This small molecule binds to this protein.
Small molecule (SMILES): c1cc(-c2cnn3cc(-c4ccc(OCCN5CCCCC5)cc4)cnc23)ccn1

Binding-site contacts:
Ligand atom C18 contacts residue GLU91 of chain 1.B at 3.1 Å.
Ligand atom C23 contacts residue ILE153 of chain 1.B at 3.8 Å (hydrophobic).
Ligand atom C24 contacts residue ILE153 of chain 1.B at 3.8 Å (hydrophobic).
Ligand atom O1 contacts residue PRO94 of chain 1.B at 4.1 Å.
Ligand atom C18 contacts residue LEU143 of chain 1.B at 4.0 Å (hydrophobic).
Ligand atom C19 contacts residue LEU143 of chain 1.B at 3.5 Å (hydrophobic).
Ligand atom C15 contacts residue ILE21 of chain 1.B at 4.1 Å (hydrophobic).
Ligand atom C22 contacts residue VAL29 of chain 1.B at 4.0 Å (hydrophobic).
Ligand atom C24 contacts residue CYS74 of chain 1.B at 4.0 Å (hydrophobic).
Ligand atom C11 contacts residue TYR92 of chain 1.B at 3.4 Å (hydrophobic).
Ligand atom N5 contacts residue ILE153 of chain 1.B at 4.0 Å.
Ligand atom C18 contacts residue ALA42 of chain 1.B at 3.5 Å (hydrophobic).
Ligand atom N4 contacts residue ALA42 of chain 1.B at 3.5 Å.
Ligand atom C2 contacts residue PRO94 of chain 1.B at 4.0 Å (hydrophobic).
Ligand atom N4 contacts residue CYS93 of chain 1.B at 3.0 Å (h-bond).
Ligand atom N3 contacts residue CYS93 of chain 1.B at 3.7 Å.
Ligand atom C21 contacts residue VAL29 of chain 1.B at 3.9 Å (hydrophobic).
Ligand atom N4 contacts residue GLU91 of chain 1.B at 3.2 Å (salt-bridge).
Ligand atom C15 contacts residue CYS93 of chain 1.B at 3.1 Å (hydrophobic).
Ligand atom N3 contacts residue LEU143 of chain 1.B at 3.9 Å.
Ligand atom C14 contacts residue CYS93 of chain 1.B at 3.6 Å (hydrophobic).
Ligand atom C13 contacts residue CYS93 of chain 1.B at 3.6 Å (hydrophobic).
Ligand atom C1 contacts residue PRO94 of chain 1.B at 3.2 Å (hydrophobic).
Ligand atom C17 contacts residue LEU143 of chain 1.B at 3.5 Å (hydrophobic).
Ligand atom N2 contacts residue LEU143 of chain 1.B at 3.8 Å.
Ligand atom C24 contacts residue LEU90 of chain 1.B at 3.8 Å (hydrophobic).
Ligand atom C12 contacts residue CYS93 of chain 1.B at 3.8 Å (hydrophobic).
Ligand atom C15 contacts residue TYR92 of chain 1.B at 4.0 Å (hydrophobic).
Ligand atom C18 contacts residue CYS93 of chain 1.B at 4.1 Å (hydrophobic).
Ligand atom C12 contacts residue ILE21 of chain 1.B at 4.0 Å (hydrophobic).
Ligand atom C20 contacts residue LEU143 of chain 1.B at 3.9 Å (hydrophobic).
Ligand atom C2 contacts residue GLY95 of chain 1.B at 3.4 Å.
Ligand atom C8 contacts residue PRO94 of chain 1.B at 4.0 Å (hydrophobic).
Ligand atom C23 contacts residue LEU90 of chain 1.B at 3.5 Å (hydrophobic).
Ligand atom N4 contacts residue TYR92 of chain 1.B at 3.6 Å.
Ligand atom C1 contacts residue GLY95 of chain 1.B at 3.9 Å.
Ligand atom C11 contacts residue PRO94 of chain 1.B at 3.8 Å (hydrophobic).
Ligand atom C10 contacts residue ILE21 of chain 1.B at 4.0 Å (hydrophobic).
Ligand atom C12 contacts residue PRO94 of chain 1.B at 3.9 Å (hydrophobic).
Ligand atom C12 contacts residue TYR92 of chain 1.B at 3.4 Å (hydrophobic).

Sequence of chain 1.B:
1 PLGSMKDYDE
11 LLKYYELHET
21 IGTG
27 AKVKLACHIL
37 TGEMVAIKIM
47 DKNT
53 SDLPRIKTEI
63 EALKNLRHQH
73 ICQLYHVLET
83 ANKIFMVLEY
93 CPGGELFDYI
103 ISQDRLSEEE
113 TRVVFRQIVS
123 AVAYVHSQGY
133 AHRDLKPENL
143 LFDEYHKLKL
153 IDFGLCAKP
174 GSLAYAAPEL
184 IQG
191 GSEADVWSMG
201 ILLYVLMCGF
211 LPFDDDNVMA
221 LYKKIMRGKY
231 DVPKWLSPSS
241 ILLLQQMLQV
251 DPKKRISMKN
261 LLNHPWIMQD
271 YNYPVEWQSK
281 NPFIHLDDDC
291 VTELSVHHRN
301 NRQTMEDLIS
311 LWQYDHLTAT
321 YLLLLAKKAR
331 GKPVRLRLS